Binding-site contacts:
Ligand atom N contacts residue MET300 of chain 2.A at 3.3 Å.
Ligand atom CA contacts residue ASN295 of chain 2.A at 3.1 Å.
Ligand atom O contacts residue THR303 of chain 2.A at 2.7 Å (h-bond).
Ligand atom OXT contacts residue ASN295 of chain 2.A at 4.0 Å.
Ligand atom C contacts residue ASN295 of chain 2.A at 3.8 Å.
Ligand atom O contacts residue ALA301 of chain 2.A at 4.3 Å.
Ligand atom OXT contacts residue PRO302 of chain 2.A at 3.5 Å.
Ligand atom C contacts residue PRO302 of chain 2.A at 3.9 Å (hydrophobic).
Ligand atom N contacts residue ASN295 of chain 2.A at 3.1 Å (h-bond).
Ligand atom C contacts residue THR303 of chain 2.A at 3.5 Å.
Ligand atom O contacts residue PRO302 of chain 2.A at 4.2 Å.
Ligand atom OXT contacts residue THR303 of chain 2.A at 3.1 Å (h-bond).

A protein and the small-molecule ligand that binds it are described below.
Small molecule (SMILES): NCC(=O)O

Sequence of chain 2.A:
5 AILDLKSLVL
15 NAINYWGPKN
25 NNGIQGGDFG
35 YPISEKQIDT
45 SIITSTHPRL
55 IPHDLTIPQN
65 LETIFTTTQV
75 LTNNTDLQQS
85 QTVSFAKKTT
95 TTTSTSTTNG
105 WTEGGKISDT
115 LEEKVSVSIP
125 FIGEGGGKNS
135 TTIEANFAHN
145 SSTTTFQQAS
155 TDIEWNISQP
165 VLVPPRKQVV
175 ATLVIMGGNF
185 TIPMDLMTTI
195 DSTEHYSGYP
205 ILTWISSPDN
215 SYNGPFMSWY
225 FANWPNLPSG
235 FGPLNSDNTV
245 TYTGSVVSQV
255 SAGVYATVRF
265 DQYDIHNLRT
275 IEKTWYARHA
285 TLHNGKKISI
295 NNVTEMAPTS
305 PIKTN